A small-molecule ligand and the protein it binds are described below.
Small molecule (SMILES): C=CCOC(=O)N[C@H](CC[C@@H]1CCNC1)C(=O)c1noc(Cc2ccc(C(=O)NC3Cc4ccccc4C3)cc2)n1

Sequence of chain 1.D:
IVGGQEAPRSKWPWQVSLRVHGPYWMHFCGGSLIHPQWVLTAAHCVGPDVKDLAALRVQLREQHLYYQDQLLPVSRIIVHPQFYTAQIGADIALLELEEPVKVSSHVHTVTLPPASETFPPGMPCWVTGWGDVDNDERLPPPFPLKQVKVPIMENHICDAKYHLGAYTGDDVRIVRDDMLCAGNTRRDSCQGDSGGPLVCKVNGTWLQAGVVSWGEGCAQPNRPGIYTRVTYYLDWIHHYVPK

Binding-site contacts:
Ligand atom C18 contacts residue SER194 of chain 1.D at 2.5 Å.
Ligand atom C13 contacts residue SER189 of chain 1.D at 3.2 Å.
Ligand atom N7 contacts residue SER213 of chain 1.D at 3.3 Å (h-bond).
Ligand atom C27 contacts residue HIS44 of chain 1.D at 3.7 Å.
Ligand atom C1 contacts residue GLN87 of chain 1.D at 3.4 Å.
Ligand atom C15 contacts residue SER189 of chain 1.D at 3.4 Å.
Ligand atom O4 contacts residue SER213 of chain 1.D at 3.6 Å.
Ligand atom C33 contacts residue PHE28 of chain 1.D at 3.5 Å (hydrophobic).
Ligand atom C9 contacts residue SER194 of chain 1.D at 3.0 Å.
Ligand atom O17 contacts residue GLN191 of chain 1.D at 3.4 Å.
Ligand atom C8 contacts residue SER194 of chain 1.D at 2.4 Å.
Ligand atom N7 contacts residue SER194 of chain 1.D at 2.8 Å (h-bond).
Ligand atom O17 contacts residue GLY192 of chain 1.D at 2.7 Å (h-bond).
Ligand atom C33 contacts residue CYS45 of chain 1.D at 3.5 Å (hydrophobic).
Ligand atom C13 contacts residue GLY225 of chain 1.D at 3.5 Å.
Ligand atom C12 contacts residue SER189 of chain 1.D at 3.5 Å.
Ligand atom O17 contacts residue ASP193 of chain 1.D at 3.2 Å (salt-bridge).
Ligand atom C13 contacts residue TRP214 of chain 1.D at 3.4 Å (hydrophobic).
Ligand atom C37 contacts residue ALA55 of chain 1.D at 3.6 Å (hydrophobic).
Ligand atom C12 contacts residue VAL212 of chain 1.D at 3.7 Å (hydrophobic).
Ligand atom N14 contacts residue SER189 of chain 1.D at 3.0 Å (h-bond).
Ligand atom C36 contacts residue ASP52 of chain 1.D at 3.4 Å.
Ligand atom C12 contacts residue TRP214 of chain 1.D at 3.6 Å (hydrophobic).
Ligand atom N7 contacts residue HIS44 of chain 1.D at 3.8 Å.
Ligand atom N31 contacts residue PHE28 of chain 1.D at 3.4 Å.
Ligand atom C15 contacts residue GLY217 of chain 1.D at 3.5 Å.
Ligand atom C11 contacts residue SER189 of chain 1.D at 3.4 Å.
Ligand atom C36 contacts residue ALA55 of chain 1.D at 3.6 Å (hydrophobic).
Ligand atom O6 contacts residue GLN191 of chain 1.D at 3.4 Å (h-bond).
Ligand atom N19 contacts residue GLY192 of chain 1.D at 3.4 Å (h-bond).
Ligand atom C16 contacts residue SER194 of chain 1.D at 1.4 Å.
Ligand atom O17 contacts residue CYS190 of chain 1.D at 3.5 Å (h-bond).
Ligand atom C27 contacts residue CYS45 of chain 1.D at 3.3 Å (hydrophobic).
Ligand atom C29 contacts residue PHE28 of chain 1.D at 3.6 Å (hydrophobic).
Ligand atom N31 contacts residue CYS45 of chain 1.D at 3.1 Å (h-bond).
Ligand atom N41 contacts residue HIS44 of chain 1.D at 3.0 Å (h-bond).
Ligand atom C28 contacts residue HIS44 of chain 1.D at 3.2 Å.
Ligand atom N14 contacts residue ASP188 of chain 1.D at 3.5 Å (salt-bridge).
Ligand atom O17 contacts residue SER194 of chain 1.D at 2.2 Å (h-bond).
Ligand atom N41 contacts residue SER194 of chain 1.D at 3.0 Å (h-bond).